This small molecule binds to this protein.
Small molecule (SMILES): CC(=O)N[C@H]1[C@H](O[C@H]2[C@H](O)[C@@H](NC(C)=O)CO[C@@H]2CO)O[C@H](CO)[C@@H](O[C@@H]2O[C@H](CO[C@H]3O[C@H](CO)[C@@H](O)[C@H](O)[C@@H]3O[C@@H]3O[C@H](CO)[C@@H](O)[C@H](O)[C@H]3NC(C)=O)[C@@H](O)[C@H](O[C@H]3O[C@H](CO)[C@@H](O)[C@H](O)[C@@H]3O[C@@H]3O[C@H](CO)[C@@H](O)[C@H](O)[C@H]3NC(C)=O)[C@@H]2O)[C@@H]1O

Sequence of chain 1.A:
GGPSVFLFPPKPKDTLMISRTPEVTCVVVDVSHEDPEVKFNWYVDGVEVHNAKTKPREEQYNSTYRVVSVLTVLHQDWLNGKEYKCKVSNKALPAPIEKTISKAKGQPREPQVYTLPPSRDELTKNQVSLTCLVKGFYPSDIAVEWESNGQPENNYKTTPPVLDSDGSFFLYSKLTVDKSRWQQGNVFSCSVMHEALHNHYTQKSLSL

Binding-site contacts:
Ligand atom C4 contacts residue ASN72 of chain 1.A at 4.0 Å.
Ligand atom C4 contacts residue PHE16 of chain 1.A at 3.4 Å (hydrophobic).
Ligand atom C5 contacts residue GLN70 of chain 1.A at 3.4 Å.
Ligand atom O5 contacts residue MAN8 of chain 1.F at 2.5 Å (h-bond).
Ligand atom C5 contacts residue PHE16 of chain 1.A at 3.8 Å (hydrophobic).
Ligand atom C6 contacts residue GLN70 of chain 1.A at 3.6 Å.
Ligand atom C3 contacts residue ASN72 of chain 1.A at 3.8 Å.
Ligand atom C8 contacts residue ASP40 of chain 1.A at 2.8 Å.
Ligand atom C1 contacts residue ASN72 of chain 1.A at 1.6 Å.
Ligand atom C7 contacts residue ASP40 of chain 1.A at 3.3 Å.
Ligand atom C4 contacts residue MAN8 of chain 1.F at 3.8 Å.
Ligand atom C1 contacts residue THR74 of chain 1.A at 4.0 Å.
Ligand atom C6 contacts residue MAN8 of chain 1.F at 2.8 Å.
Ligand atom O6 contacts residue MAN8 of chain 1.F at 2.3 Å (h-bond).
Ligand atom C1 contacts residue SER73 of chain 1.A at 3.8 Å.
Ligand atom C5 contacts residue MAN8 of chain 1.F at 2.4 Å.
Ligand atom O7 contacts residue VAL39 of chain 1.A at 3.5 Å.
Ligand atom O6 contacts residue PHE18 of chain 1.A at 3.9 Å.
Ligand atom N2 contacts residue ASN72 of chain 1.A at 3.3 Å (h-bond).
Ligand atom C1 contacts residue MAN8 of chain 1.F at 3.3 Å.
Ligand atom O4 contacts residue VAL39 of chain 1.A at 4.0 Å.
Ligand atom O3 contacts residue MAN8 of chain 1.F at 3.1 Å (h-bond).
Ligand atom C5 contacts residue PHE18 of chain 1.A at 3.8 Å (hydrophobic).
Ligand atom C6 contacts residue PHE16 of chain 1.A at 3.0 Å (hydrophobic).
Ligand atom N2 contacts residue ASP40 of chain 1.A at 2.9 Å (salt-bridge).
Ligand atom C7 contacts residue ASN72 of chain 1.A at 3.6 Å.
Ligand atom O7 contacts residue ASN72 of chain 1.A at 3.4 Å (h-bond).
Ligand atom O5 contacts residue TYR71 of chain 1.A at 3.7 Å.
Ligand atom C8 contacts residue LYS109 of chain 1.A at 3.9 Å.
Ligand atom O5 contacts residue VAL39 of chain 1.A at 4.0 Å.
Ligand atom O6 contacts residue NAG2 of chain 1.F at 4.0 Å.
Ligand atom O4 contacts residue BMA3 of chain 1.F at 3.5 Å (h-bond).
Ligand atom O4 contacts residue PHE16 of chain 1.A at 3.8 Å.
Ligand atom C5 contacts residue ASN72 of chain 1.A at 3.5 Å.
Ligand atom O4 contacts residue PHE18 of chain 1.A at 3.6 Å.
Ligand atom O5 contacts residue ASN72 of chain 1.A at 2.1 Å (h-bond).
Ligand atom C1 contacts residue PHE16 of chain 1.A at 3.8 Å (hydrophobic).
Ligand atom O6 contacts residue BMA3 of chain 1.F at 2.9 Å (h-bond).
Ligand atom C2 contacts residue ASN72 of chain 1.A at 2.5 Å.
Ligand atom O5 contacts residue GLN70 of chain 1.A at 3.3 Å (h-bond).